Binding-site contacts:
Ligand atom CB contacts residue GLY42 of chain 23.U at 3.5 Å.
Ligand atom C contacts residue GLU911 of chain 23.T at 3.3 Å.
Ligand atom CD1 contacts residue LEU637 of chain 23.T at 3.7 Å (hydrophobic).
Ligand atom O contacts residue ASN47 of chain 23.U at 3.3 Å (h-bond).
Ligand atom CB contacts residue GLY42 of chain 23.U at 3.7 Å.
Ligand atom N contacts residue ARG46 of chain 23.U at 3.5 Å (salt-bridge).
Ligand atom OD1 contacts residue ARG862 of chain 23.T at 3.1 Å.
Ligand atom N contacts residue GLY42 of chain 23.U at 3.2 Å (h-bond).
Ligand atom CD1 contacts residue ALA20 of chain 23.U at 3.7 Å (hydrophobic).
Ligand atom N contacts residue SER871 of chain 23.T at 3.5 Å (h-bond).
Ligand atom CA contacts residue ASN47 of chain 23.U at 3.8 Å.
Ligand atom OD1 contacts residue ALA874 of chain 23.T at 3.7 Å.
Ligand atom O contacts residue TYR636 of chain 23.T at 3.5 Å (h-bond).
Ligand atom OD1 contacts residue ALA762 of chain 23.T at 3.5 Å.
Ligand atom CD1 contacts residue ASN634 of chain 23.T at 3.6 Å.
Ligand atom N contacts residue PHE45 of chain 23.U at 3.4 Å (h-bond).
Ligand atom CE1 contacts residue ASN634 of chain 23.T at 3.4 Å.
Ligand atom N contacts residue TYR636 of chain 23.T at 3.8 Å.
Ligand atom O contacts residue ARG46 of chain 23.U at 3.5 Å (salt-bridge).
Ligand atom O contacts residue TYR636 of chain 23.T at 3.1 Å (h-bond).
Ligand atom O contacts residue ARG666 of chain 23.T at 3.1 Å (salt-bridge).
Ligand atom C contacts residue GLY42 of chain 23.U at 3.5 Å.
Ligand atom CA contacts residue GLY42 of chain 23.U at 3.6 Å.
Ligand atom CB contacts residue PHE45 of chain 23.U at 3.3 Å (hydrophobic).
Ligand atom O contacts residue GLY42 of chain 23.U at 2.9 Å (h-bond).
Ligand atom ND2 contacts residue ARG666 of chain 23.T at 3.4 Å (salt-bridge).
Ligand atom N contacts residue ASN47 of chain 23.U at 3.8 Å.
Ligand atom CA contacts residue PHE45 of chain 23.U at 3.6 Å (hydrophobic).
Ligand atom CG1 contacts residue GLU911 of chain 23.T at 3.7 Å.
Ligand atom CD1 contacts residue SER21 of chain 23.U at 3.6 Å.
Ligand atom CA contacts residue TYR636 of chain 23.T at 3.7 Å (hydrophobic).
Ligand atom OD2 contacts residue SER871 of chain 23.T at 3.2 Å (h-bond).
Ligand atom CZ contacts residue PHE633 of chain 23.T at 3.7 Å (hydrophobic).
Ligand atom CG2 contacts residue LEU637 of chain 23.T at 3.8 Å (hydrophobic).
Ligand atom CA contacts residue GLU911 of chain 23.T at 3.8 Å.
Ligand atom CG2 contacts residue TYR636 of chain 23.T at 3.4 Å (hydrophobic).
Ligand atom CZ contacts residue ASN634 of chain 23.T at 3.8 Å.
Ligand atom CD1 contacts residue ARG33 of chain 23.U at 3.8 Å.
Ligand atom OD2 contacts residue PRO864 of chain 23.T at 3.7 Å.
Ligand atom O contacts residue GLU911 of chain 23.T at 3.1 Å (salt-bridge).

Sequence of chain 23.U:
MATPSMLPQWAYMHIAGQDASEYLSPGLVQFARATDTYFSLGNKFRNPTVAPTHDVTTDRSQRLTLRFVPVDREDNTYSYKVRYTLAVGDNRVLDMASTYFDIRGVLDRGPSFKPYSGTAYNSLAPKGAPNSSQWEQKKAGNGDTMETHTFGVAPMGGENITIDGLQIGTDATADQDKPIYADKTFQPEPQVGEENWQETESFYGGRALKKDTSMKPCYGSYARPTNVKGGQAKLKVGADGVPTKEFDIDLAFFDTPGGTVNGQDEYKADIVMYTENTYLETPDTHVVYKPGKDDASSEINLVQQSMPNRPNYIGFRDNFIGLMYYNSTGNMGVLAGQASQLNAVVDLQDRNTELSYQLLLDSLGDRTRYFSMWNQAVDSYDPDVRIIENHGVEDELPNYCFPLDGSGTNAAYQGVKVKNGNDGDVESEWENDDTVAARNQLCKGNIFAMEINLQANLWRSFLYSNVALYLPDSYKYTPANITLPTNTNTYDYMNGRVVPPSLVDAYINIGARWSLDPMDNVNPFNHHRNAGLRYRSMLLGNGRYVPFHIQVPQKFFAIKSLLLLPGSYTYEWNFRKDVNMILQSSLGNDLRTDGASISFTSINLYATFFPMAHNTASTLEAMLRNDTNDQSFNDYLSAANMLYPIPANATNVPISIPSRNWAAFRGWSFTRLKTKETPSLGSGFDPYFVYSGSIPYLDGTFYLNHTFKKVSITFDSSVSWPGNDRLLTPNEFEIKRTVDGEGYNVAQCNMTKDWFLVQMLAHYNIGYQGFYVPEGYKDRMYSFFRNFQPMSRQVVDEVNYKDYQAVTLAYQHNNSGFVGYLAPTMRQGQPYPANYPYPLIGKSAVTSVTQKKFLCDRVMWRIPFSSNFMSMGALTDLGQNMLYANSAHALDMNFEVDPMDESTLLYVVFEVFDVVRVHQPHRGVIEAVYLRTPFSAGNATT

Sequence of chain 23.T:
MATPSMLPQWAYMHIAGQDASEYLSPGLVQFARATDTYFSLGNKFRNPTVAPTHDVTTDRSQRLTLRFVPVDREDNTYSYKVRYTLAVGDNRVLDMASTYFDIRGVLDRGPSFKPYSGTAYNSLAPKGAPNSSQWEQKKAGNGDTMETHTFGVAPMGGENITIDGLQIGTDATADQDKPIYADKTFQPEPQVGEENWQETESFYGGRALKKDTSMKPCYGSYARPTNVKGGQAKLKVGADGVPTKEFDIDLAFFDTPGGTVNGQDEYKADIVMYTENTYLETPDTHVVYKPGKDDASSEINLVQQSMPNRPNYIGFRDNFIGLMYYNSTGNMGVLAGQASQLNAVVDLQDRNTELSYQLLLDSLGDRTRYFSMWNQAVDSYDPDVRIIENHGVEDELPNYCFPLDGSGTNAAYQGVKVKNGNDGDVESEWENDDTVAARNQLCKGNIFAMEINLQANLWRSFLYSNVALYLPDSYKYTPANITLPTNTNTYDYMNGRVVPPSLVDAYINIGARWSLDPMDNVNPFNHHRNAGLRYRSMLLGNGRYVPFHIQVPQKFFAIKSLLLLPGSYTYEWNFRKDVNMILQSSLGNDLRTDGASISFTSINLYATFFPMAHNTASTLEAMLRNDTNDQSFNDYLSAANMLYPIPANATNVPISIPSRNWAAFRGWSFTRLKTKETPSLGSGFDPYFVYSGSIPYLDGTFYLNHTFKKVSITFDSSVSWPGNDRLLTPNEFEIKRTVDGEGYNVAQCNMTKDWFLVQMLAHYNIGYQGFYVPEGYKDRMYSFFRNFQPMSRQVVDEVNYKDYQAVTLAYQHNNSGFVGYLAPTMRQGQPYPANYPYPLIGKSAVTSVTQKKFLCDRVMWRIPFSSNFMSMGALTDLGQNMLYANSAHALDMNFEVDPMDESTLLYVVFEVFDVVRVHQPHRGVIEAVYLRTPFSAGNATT

The protein below binds the small molecule below.
Small molecule (SMILES): CC[C@H](C)[C@H](NC(=O)[C@@H](N)CC(=O)O)C(=O)N[C@@H](CC(N)=O)C(=O)N[C@@H](Cc1ccccc1)C(=O)N[C@@H](CO)C(=O)N[C@@H](CO)C(=O)N[C@H](C=O)CC(C)C